Binding-site contacts:
Ligand atom C8 contacts residue LYS75 of chain 1.B at 3.9 Å.
Ligand atom C7 contacts residue ASN79 of chain 1.B at 3.7 Å.
Ligand atom O3 contacts residue GLU72 of chain 1.B at 4.4 Å.
Ligand atom O5 contacts residue ASN82 of chain 1.B at 2.4 Å (h-bond).
Ligand atom O7 contacts residue ASN79 of chain 1.B at 3.3 Å (h-bond).
Ligand atom C4 contacts residue ASN82 of chain 1.B at 4.3 Å.
Ligand atom O7 contacts residue ASN82 of chain 1.B at 3.5 Å (h-bond).
Ligand atom C8 contacts residue ASN79 of chain 1.B at 3.4 Å.
Ligand atom C8 contacts residue GLU72 of chain 1.B at 3.2 Å.
Ligand atom N2 contacts residue ASN82 of chain 1.B at 3.1 Å (h-bond).
Ligand atom C7 contacts residue ASN82 of chain 1.B at 3.5 Å.
Ligand atom C1 contacts residue ASN82 of chain 1.B at 1.5 Å.
Ligand atom N2 contacts residue GLU72 of chain 1.B at 3.9 Å.
Ligand atom C7 contacts residue GLU72 of chain 1.B at 4.0 Å.
Ligand atom C2 contacts residue ASN82 of chain 1.B at 2.6 Å.
Ligand atom C3 contacts residue ASN82 of chain 1.B at 3.9 Å.
Ligand atom C5 contacts residue ASN82 of chain 1.B at 3.8 Å.

Sequence of chain 1.B:
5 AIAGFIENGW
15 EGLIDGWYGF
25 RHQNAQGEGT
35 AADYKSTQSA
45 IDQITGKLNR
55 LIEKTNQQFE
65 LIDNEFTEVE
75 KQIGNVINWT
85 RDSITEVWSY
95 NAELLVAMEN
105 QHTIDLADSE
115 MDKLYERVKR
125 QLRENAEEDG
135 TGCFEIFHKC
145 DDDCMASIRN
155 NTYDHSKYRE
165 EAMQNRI

The small molecule below binds the protein below.
Small molecule (SMILES): CC(=O)N[C@@H]1[C@@H](O)[C@H](O)[C@@H](CO)O[C@H]1O